Binding-site contacts:
Ligand atom C5 contacts residue ALA706 of chain 1.B at 3.8 Å (hydrophobic).
Ligand atom C8 contacts residue GLU1072 of chain 1.B at 3.3 Å.
Ligand atom C5 contacts residue ASN1074 of chain 1.B at 3.8 Å.
Ligand atom O7 contacts residue ASN1074 of chain 1.B at 3.5 Å (h-bond).
Ligand atom N2 contacts residue ASN1074 of chain 1.B at 2.9 Å (h-bond).
Ligand atom C4 contacts residue ASN1074 of chain 1.B at 4.3 Å.
Ligand atom C3 contacts residue ASN1074 of chain 1.B at 3.9 Å.
Ligand atom O5 contacts residue ASN1074 of chain 1.B at 2.4 Å (h-bond).
Ligand atom C7 contacts residue ASN1074 of chain 1.B at 3.1 Å.
Ligand atom C1 contacts residue ASN1074 of chain 1.B at 1.5 Å.
Ligand atom C8 contacts residue LYS1073 of chain 1.B at 4.0 Å.
Ligand atom O5 contacts residue ALA706 of chain 1.B at 4.4 Å.
Ligand atom C1 contacts residue ALA706 of chain 1.B at 4.4 Å (hydrophobic).
Ligand atom C2 contacts residue ASN1074 of chain 1.B at 2.5 Å.
Ligand atom C8 contacts residue ASN1074 of chain 1.B at 3.5 Å.
Ligand atom O6 contacts residue ALA706 of chain 1.B at 4.3 Å.
Ligand atom C1 contacts residue GLN895 of chain 1.C at 4.4 Å.

Sequence of chain 1.C:
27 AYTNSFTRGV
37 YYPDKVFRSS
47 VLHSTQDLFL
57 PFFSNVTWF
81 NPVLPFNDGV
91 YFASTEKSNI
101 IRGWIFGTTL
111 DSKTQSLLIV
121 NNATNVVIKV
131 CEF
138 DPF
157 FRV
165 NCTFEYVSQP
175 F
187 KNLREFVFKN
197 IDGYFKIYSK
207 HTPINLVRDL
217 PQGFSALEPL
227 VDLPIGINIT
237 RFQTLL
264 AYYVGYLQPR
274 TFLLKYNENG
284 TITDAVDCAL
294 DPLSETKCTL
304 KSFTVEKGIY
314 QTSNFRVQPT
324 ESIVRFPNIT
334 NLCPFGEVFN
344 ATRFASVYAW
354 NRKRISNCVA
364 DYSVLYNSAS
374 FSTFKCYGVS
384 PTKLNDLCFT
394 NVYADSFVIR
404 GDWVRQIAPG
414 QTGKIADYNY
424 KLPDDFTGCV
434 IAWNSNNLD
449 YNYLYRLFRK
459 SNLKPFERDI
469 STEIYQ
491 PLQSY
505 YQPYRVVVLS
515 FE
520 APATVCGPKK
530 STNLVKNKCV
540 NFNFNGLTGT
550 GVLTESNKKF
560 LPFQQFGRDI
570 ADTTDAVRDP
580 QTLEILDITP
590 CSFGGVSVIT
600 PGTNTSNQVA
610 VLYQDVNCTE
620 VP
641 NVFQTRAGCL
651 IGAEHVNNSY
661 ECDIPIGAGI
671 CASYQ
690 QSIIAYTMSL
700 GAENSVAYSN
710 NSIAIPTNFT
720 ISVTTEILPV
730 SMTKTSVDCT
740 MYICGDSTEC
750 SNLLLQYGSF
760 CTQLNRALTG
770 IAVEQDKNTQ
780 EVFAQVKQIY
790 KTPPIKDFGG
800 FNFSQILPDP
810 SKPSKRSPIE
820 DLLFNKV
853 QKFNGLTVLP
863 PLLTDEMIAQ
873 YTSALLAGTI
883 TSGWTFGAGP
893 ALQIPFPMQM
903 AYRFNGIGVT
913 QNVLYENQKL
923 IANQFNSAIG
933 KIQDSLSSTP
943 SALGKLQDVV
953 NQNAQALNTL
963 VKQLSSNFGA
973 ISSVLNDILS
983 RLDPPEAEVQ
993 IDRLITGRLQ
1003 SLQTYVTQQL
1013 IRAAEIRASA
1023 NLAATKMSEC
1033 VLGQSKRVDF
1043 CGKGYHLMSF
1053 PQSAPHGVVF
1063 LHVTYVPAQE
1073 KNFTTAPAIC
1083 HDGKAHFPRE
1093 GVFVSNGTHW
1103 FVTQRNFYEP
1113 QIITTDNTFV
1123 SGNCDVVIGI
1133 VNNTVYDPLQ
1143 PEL

Sequence of chain 1.B:
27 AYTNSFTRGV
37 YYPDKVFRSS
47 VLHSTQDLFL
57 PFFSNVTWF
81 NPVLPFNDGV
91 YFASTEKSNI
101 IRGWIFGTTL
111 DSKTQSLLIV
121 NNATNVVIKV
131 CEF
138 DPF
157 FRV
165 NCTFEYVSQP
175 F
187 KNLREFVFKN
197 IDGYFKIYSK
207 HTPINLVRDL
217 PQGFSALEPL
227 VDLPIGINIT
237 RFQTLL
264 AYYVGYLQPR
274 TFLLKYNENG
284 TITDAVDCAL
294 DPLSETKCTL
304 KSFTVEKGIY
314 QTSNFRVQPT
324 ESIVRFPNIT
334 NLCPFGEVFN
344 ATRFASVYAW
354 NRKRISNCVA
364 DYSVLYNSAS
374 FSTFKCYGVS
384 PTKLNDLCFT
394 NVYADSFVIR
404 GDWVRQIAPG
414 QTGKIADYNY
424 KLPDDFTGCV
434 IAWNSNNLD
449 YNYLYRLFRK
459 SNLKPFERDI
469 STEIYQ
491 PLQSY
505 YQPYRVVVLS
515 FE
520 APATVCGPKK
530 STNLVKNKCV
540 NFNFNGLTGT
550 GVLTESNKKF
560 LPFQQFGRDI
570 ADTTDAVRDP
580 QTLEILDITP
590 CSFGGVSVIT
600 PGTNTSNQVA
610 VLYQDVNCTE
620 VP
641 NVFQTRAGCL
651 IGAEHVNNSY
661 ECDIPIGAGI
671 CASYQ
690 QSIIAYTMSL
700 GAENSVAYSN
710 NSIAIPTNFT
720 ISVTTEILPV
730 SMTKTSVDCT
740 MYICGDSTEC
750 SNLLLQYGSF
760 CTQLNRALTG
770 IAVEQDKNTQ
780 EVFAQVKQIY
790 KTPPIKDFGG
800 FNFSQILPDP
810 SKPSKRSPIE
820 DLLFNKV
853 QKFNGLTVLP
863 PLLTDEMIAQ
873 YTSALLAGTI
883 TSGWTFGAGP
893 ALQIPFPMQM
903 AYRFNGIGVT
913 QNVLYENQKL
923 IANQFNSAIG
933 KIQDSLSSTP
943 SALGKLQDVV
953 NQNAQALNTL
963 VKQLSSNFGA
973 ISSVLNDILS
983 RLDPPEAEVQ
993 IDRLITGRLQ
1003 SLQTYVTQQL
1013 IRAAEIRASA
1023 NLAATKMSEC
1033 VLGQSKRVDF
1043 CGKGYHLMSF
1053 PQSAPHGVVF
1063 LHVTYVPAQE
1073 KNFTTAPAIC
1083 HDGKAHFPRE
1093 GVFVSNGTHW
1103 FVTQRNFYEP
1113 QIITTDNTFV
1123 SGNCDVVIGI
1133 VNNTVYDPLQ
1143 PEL

This protein binds this small molecule.
Small molecule (SMILES): CC(=O)N[C@@H]1[C@@H](O)[C@H](O)[C@@H](CO)O[C@H]1O